A protein and the small-molecule ligand that binds it are described below.
Small molecule (SMILES): O=S(=O)(O)c1cccc2cccc(Nc3ccccc3)c12

Sequence of chain 2.A:
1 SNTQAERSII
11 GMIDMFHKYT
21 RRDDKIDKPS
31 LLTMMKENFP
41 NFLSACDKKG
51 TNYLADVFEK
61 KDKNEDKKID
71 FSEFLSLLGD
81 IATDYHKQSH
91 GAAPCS

Sequence of chain 1.A:
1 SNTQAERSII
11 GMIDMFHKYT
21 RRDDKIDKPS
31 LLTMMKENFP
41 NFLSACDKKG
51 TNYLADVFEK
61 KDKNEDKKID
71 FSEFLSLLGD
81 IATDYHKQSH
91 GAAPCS

Binding-site contacts:
Ligand atom C6 contacts residue SER8 of chain 1.A at 3.3 Å.
Ligand atom O3 contacts residue GLN4 of chain 1.A at 3.1 Å (h-bond).
Ligand atom C3 contacts residue MET12 of chain 2.A at 4.0 Å (hydrophobic).
Ligand atom C7 contacts residue GLY11 of chain 2.A at 4.0 Å.
Ligand atom C13 contacts residue LYS18 of chain 2.A at 4.2 Å.
Ligand atom C5 contacts residue GLN4 of chain 1.A at 3.8 Å.
Ligand atom C16 contacts residue ASP14 of chain 2.A at 4.0 Å.
Ligand atom C2 contacts residue GLY11 of chain 2.A at 3.8 Å.
Ligand atom C15 contacts residue ASP14 of chain 2.A at 3.5 Å.
Ligand atom C4 contacts residue MET12 of chain 2.A at 3.9 Å (hydrophobic).
Ligand atom C9 contacts residue GLN4 of chain 1.A at 3.5 Å.
Ligand atom C3 contacts residue GLY11 of chain 2.A at 3.8 Å.
Ligand atom C4 contacts residue SER8 of chain 1.A at 4.0 Å.
Ligand atom C10 contacts residue GLY11 of chain 2.A at 3.7 Å.
Ligand atom C3 contacts residue ALA5 of chain 1.A at 3.9 Å (hydrophobic).
Ligand atom C5 contacts residue SER8 of chain 1.A at 4.1 Å.
Ligand atom C15 contacts residue MET15 of chain 2.A at 3.5 Å (hydrophobic).
Ligand atom C8 contacts residue ARG7 of chain 2.A at 4.1 Å.
Ligand atom C3 contacts residue MET15 of chain 2.A at 3.9 Å (hydrophobic).
Ligand atom C1 contacts residue GLN4 of chain 1.A at 3.6 Å.
Ligand atom C6 contacts residue ARG7 of chain 2.A at 4.0 Å.
Ligand atom C10 contacts residue GLN4 of chain 1.A at 3.9 Å.
Ligand atom C4 contacts residue GLN4 of chain 1.A at 3.9 Å.
Ligand atom C7 contacts residue ARG7 of chain 2.A at 3.5 Å.
Ligand atom C8 contacts residue GLN4 of chain 1.A at 3.8 Å.
Ligand atom C6 contacts residue GLY11 of chain 2.A at 3.7 Å.
Ligand atom C16 contacts residue GLY11 of chain 2.A at 3.8 Å.
Ligand atom C6 contacts residue SER8 of chain 2.A at 4.1 Å.
Ligand atom C15 contacts residue LYS18 of chain 2.A at 4.2 Å.
Ligand atom C14 contacts residue LYS18 of chain 2.A at 3.8 Å.
Ligand atom N contacts residue GLN4 of chain 1.A at 3.2 Å (h-bond).
Ligand atom C1 contacts residue GLY11 of chain 2.A at 4.0 Å.
Ligand atom S contacts residue GLN4 of chain 1.A at 3.8 Å.
Ligand atom C16 contacts residue MET15 of chain 2.A at 3.6 Å (hydrophobic).
Ligand atom C4 contacts residue ALA5 of chain 1.A at 3.9 Å (hydrophobic).
Ligand atom C4 contacts residue GLY11 of chain 2.A at 3.9 Å.
Ligand atom C5 contacts residue GLY11 of chain 2.A at 3.6 Å.
Ligand atom C2 contacts residue MET15 of chain 2.A at 3.9 Å (hydrophobic).
Ligand atom C9 contacts residue GLY11 of chain 2.A at 4.0 Å.
Ligand atom C8 contacts residue GLY11 of chain 2.A at 4.1 Å.